The small molecule below binds the protein below.
Small molecule (SMILES): Nc1ccn([C@@H]2O[C@H](CO)[C@@H](O[P](=O)(O)OC[C@H]3O[C@@H](n4cnc5c(=O)nc(N)[nH]c54)[C@H](O)[C@@H]3O[P](=O)(O)OC[C@H]3O[C@@H](n4ccc(=O)[nH]c4=O)[C@H](O)[C@@H]3O[P](=O)(O)OC[C@H]3O[C@@H](n4cnc5c(N)ncnc54)[C@H](O)[C@@H]3O[P](=O)(O)OC[C@H]3O[C@@H](n4cnc5c(N)ncnc54)[C@H](O)[C@@H]3O[P](=O)(O)OC[C@H]3O[C@@H](n4cnc5c(N)ncnc54)[C@H](O)[C@@H]3O)[C@H]2O)c(=O)n1

Binding-site contacts:
Ligand atom O4 contacts residue ARG117 of chain 1.A at 3.1 Å.
Ligand atom N3 contacts residue PHE90 of chain 1.A at 3.5 Å.
Ligand atom C5 contacts residue PHE54 of chain 1.A at 3.6 Å (hydrophobic).
Ligand atom O2' contacts residue ARG86 of chain 1.A at 3.6 Å (salt-bridge).
Ligand atom N6 contacts residue GLY121 of chain 1.A at 3.4 Å (h-bond).
Ligand atom N3 contacts residue TRP118 of chain 1.A at 2.9 Å (h-bond).
Ligand atom C8 contacts residue LYS87 of chain 1.A at 3.5 Å.
Ligand atom C6 contacts residue ARG115 of chain 1.A at 3.4 Å.
Ligand atom C5 contacts residue ARG115 of chain 1.A at 3.1 Å.
Ligand atom O2' contacts residue HIS88 of chain 1.A at 2.6 Å (h-bond).
Ligand atom O4' contacts residue PHE54 of chain 1.A at 3.2 Å.
Ligand atom N7 contacts residue GLY57 of chain 1.A at 3.0 Å (h-bond).
Ligand atom N9 contacts residue PHE90 of chain 1.A at 3.2 Å.
Ligand atom N6 contacts residue VAL120 of chain 1.A at 3.2 Å (h-bond).
Ligand atom O2 contacts residue TRP118 of chain 1.A at 3.5 Å (h-bond).
Ligand atom C1' contacts residue VAL176 of chain 1.A at 3.5 Å (hydrophobic).
Ligand atom N1 contacts residue PHE54 of chain 1.A at 3.4 Å.
Ligand atom C4 contacts residue PHE90 of chain 1.A at 3.4 Å (hydrophobic).
Ligand atom C8 contacts residue PHE90 of chain 1.A at 3.2 Å (hydrophobic).
Ligand atom N7 contacts residue PHE90 of chain 1.A at 3.2 Å.
Ligand atom C1' contacts residue PHE90 of chain 1.A at 3.5 Å (hydrophobic).
Ligand atom C2 contacts residue TRP118 of chain 1.A at 3.6 Å (hydrophobic).
Ligand atom N7 contacts residue GLY56 of chain 1.A at 3.4 Å.
Ligand atom OP2 contacts residue ARG125 of chain 1.A at 2.7 Å (salt-bridge).
Ligand atom C6 contacts residue PHE90 of chain 1.A at 3.6 Å (hydrophobic).
Ligand atom C6 contacts residue PHE54 of chain 1.A at 3.5 Å (hydrophobic).
Ligand atom C4 contacts residue PHE54 of chain 1.A at 3.6 Å (hydrophobic).
Ligand atom N7 contacts residue ARG125 of chain 1.A at 3.5 Å (salt-bridge).
Ligand atom C2' contacts residue HIS88 of chain 1.A at 3.5 Å.
Ligand atom O4' contacts residue PHE90 of chain 1.A at 3.6 Å.
Ligand atom N3 contacts residue PHE54 of chain 1.A at 3.4 Å.
Ligand atom O4' contacts residue PHE90 of chain 1.A at 3.5 Å.
Ligand atom O4' contacts residue VAL176 of chain 1.A at 3.4 Å.
Ligand atom O2 contacts residue TYR130 of chain 1.A at 3.6 Å.
Ligand atom N6 contacts residue ARG125 of chain 1.A at 3.4 Å (salt-bridge).
Ligand atom N1 contacts residue ARG125 of chain 1.A at 3.6 Å (salt-bridge).
Ligand atom O6 contacts residue ARG115 of chain 1.A at 2.8 Å (salt-bridge).
Ligand atom O2 contacts residue GLY119 of chain 1.A at 3.6 Å.
Ligand atom C1' contacts residue ARG86 of chain 1.A at 3.4 Å.
Ligand atom C5 contacts residue PHE90 of chain 1.A at 3.5 Å (hydrophobic).

Sequence of chain 1.A:
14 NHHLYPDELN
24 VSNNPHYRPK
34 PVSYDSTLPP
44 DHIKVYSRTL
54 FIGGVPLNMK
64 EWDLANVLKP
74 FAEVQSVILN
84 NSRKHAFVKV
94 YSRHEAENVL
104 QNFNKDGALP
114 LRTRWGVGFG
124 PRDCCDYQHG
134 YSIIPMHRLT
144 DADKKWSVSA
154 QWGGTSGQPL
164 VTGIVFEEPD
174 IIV